Sequence of chain 1.A:
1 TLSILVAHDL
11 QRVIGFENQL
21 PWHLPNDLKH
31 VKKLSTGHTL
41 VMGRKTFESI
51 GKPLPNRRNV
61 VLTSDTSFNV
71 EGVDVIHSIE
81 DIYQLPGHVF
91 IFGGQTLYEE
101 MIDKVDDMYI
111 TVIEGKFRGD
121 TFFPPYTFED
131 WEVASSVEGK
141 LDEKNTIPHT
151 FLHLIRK

Binding-site contacts:
Ligand atom C1W contacts residue ILE50 of chain 1.A at 3.9 Å (hydrophobic).
Ligand atom C1M contacts residue ILE50 of chain 1.A at 3.5 Å (hydrophobic).
Ligand atom C1X contacts residue ILE50 of chain 1.A at 3.9 Å (hydrophobic).
Ligand atom N1Z contacts residue ALA7 of chain 1.A at 3.6 Å.
Ligand atom C1R contacts residue ILE50 of chain 1.A at 3.8 Å (hydrophobic).
Ligand atom C1H contacts residue PHE92 of chain 1.A at 3.8 Å (hydrophobic).
Ligand atom C1Y contacts residue ASP27 of chain 1.A at 3.5 Å.
Ligand atom C1L contacts residue ILE50 of chain 1.A at 3.6 Å (hydrophobic).
Ligand atom C5 contacts residue PHE92 of chain 1.A at 3.9 Å (hydrophobic).
Ligand atom C6 contacts residue LEU5 of chain 1.A at 3.6 Å (hydrophobic).
Ligand atom C1P contacts residue GLN19 of chain 1.A at 3.9 Å.
Ligand atom C2 contacts residue VAL6 of chain 1.A at 3.6 Å (hydrophobic).
Ligand atom C6 contacts residue PHE92 of chain 1.A at 3.6 Å (hydrophobic).
Ligand atom C1P contacts residue SER49 of chain 1.A at 3.8 Å.
Ligand atom N3 contacts residue VAL31 of chain 1.A at 3.4 Å.
Ligand atom C2 contacts residue VAL31 of chain 1.A at 3.5 Å (hydrophobic).
Ligand atom C1Y contacts residue LEU20 of chain 1.A at 3.6 Å (hydrophobic).
Ligand atom N1 contacts residue LEU5 of chain 1.A at 3.5 Å (h-bond).
Ligand atom C1P contacts residue ASN18 of chain 1.A at 3.4 Å.
Ligand atom C1S contacts residue ILE50 of chain 1.A at 3.7 Å (hydrophobic).
Ligand atom C4 contacts residue ASP27 of chain 1.A at 3.5 Å.
Ligand atom C1Q contacts residue ILE50 of chain 1.A at 3.7 Å (hydrophobic).
Ligand atom N3 contacts residue ALA7 of chain 1.A at 3.8 Å.
Ligand atom N1G contacts residue TYR98 of chain 1.A at 3.4 Å (h-bond).
Ligand atom N1 contacts residue ALA7 of chain 1.A at 3.6 Å (h-bond).
Ligand atom C1X contacts residue THR46 of chain 1.A at 3.5 Å.
Ligand atom C1N contacts residue ILE50 of chain 1.A at 3.5 Å (hydrophobic).
Ligand atom N1Z contacts residue THR111 of chain 1.A at 3.6 Å.
Ligand atom C1K contacts residue NDP1 of chain 1.C at 3.3 Å.
Ligand atom N1G contacts residue PHE92 of chain 1.A at 3.0 Å (h-bond).
Ligand atom N1Z contacts residue ASP27 of chain 1.A at 2.9 Å (salt-bridge).
Ligand atom C2 contacts residue ASP27 of chain 1.A at 3.5 Å.
Ligand atom N1 contacts residue VAL6 of chain 1.A at 3.3 Å.
Ligand atom C1X contacts residue PHE92 of chain 1.A at 3.5 Å (hydrophobic).
Ligand atom N3 contacts residue ASP27 of chain 1.A at 2.6 Å (salt-bridge).
Ligand atom N1Z contacts residue VAL31 of chain 1.A at 3.7 Å.
Ligand atom C4 contacts residue VAL31 of chain 1.A at 3.9 Å (hydrophobic).
Ligand atom N1Z contacts residue VAL6 of chain 1.A at 3.4 Å.
Ligand atom N1G contacts residue LEU5 of chain 1.A at 2.9 Å (h-bond).
Ligand atom C2 contacts residue ALA7 of chain 1.A at 3.6 Å (hydrophobic).

A small-molecule ligand and the protein it binds are described below.
Small molecule (SMILES): COc1cc(C(C)(C)C#Cc2c(C)nc(N)nc2N)cc(OC)c1OC